The small molecule below binds the protein below.
Small molecule (SMILES): CC(C)C[C@H](NC(=O)[C@H](CCC(=O)O)NC(=O)[C@H](COP(=O)(O)O)NC(=O)[C@@H](NC(=O)[C@H](C)NC(=O)[C@H](CCCN=C(N)N)NC(=O)[C@@H](N)CCCN=C(N)N)C(C)C)C(=O)N[C@@H](CC(=O)O)C(=O)N[C@@H](C)C=O

Sequence of chain 1.C:
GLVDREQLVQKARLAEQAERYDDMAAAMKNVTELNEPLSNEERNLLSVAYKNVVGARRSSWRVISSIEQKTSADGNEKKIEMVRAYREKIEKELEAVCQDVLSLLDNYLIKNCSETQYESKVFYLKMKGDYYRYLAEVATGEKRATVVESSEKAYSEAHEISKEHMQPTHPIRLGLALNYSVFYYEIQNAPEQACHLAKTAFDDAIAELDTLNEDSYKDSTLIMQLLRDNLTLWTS

Binding-site contacts:
Ligand atom P contacts residue TYR141 of chain 1.C at 3.8 Å.
Ligand atom NH2 contacts residue ARG69 of chain 1.C at 3.1 Å.
Ligand atom CG contacts residue LEU240 of chain 1.C at 3.8 Å (hydrophobic).
Ligand atom N contacts residue ASN186 of chain 1.C at 3.1 Å (h-bond).
Ligand atom O3P contacts residue LYS58 of chain 1.C at 3.4 Å (salt-bridge).
Ligand atom O2P contacts residue ARG140 of chain 1.C at 3.0 Å (salt-bridge).
Ligand atom OE1 contacts residue LYS133 of chain 1.C at 2.8 Å (salt-bridge).
Ligand atom N contacts residue LEU240 of chain 1.C at 3.8 Å.
Ligand atom O1P contacts residue TYR141 of chain 1.C at 3.9 Å.
Ligand atom OD1 contacts residue ASN59 of chain 1.C at 3.9 Å.
Ligand atom O2P contacts residue TYR141 of chain 1.C at 2.9 Å (h-bond).
Ligand atom CB contacts residue ASN186 of chain 1.C at 3.7 Å.
Ligand atom O1P contacts residue ARG65 of chain 1.C at 2.6 Å (salt-bridge).
Ligand atom CA contacts residue LEU240 of chain 1.C at 3.8 Å (hydrophobic).
Ligand atom NH1 contacts residue LEU240 of chain 1.C at 3.4 Å.
Ligand atom O contacts residue LYS58 of chain 1.C at 3.8 Å.
Ligand atom N contacts residue LEU185 of chain 1.C at 3.5 Å.
Ligand atom C contacts residue LEU240 of chain 1.C at 3.4 Å (hydrophobic).
Ligand atom OD2 contacts residue ASN59 of chain 1.C at 3.2 Å (h-bond).
Ligand atom CG contacts residue GLU193 of chain 1.C at 3.7 Å.
Ligand atom P contacts residue ARG65 of chain 1.C at 3.5 Å.
Ligand atom O3P contacts residue ARG65 of chain 1.C at 2.9 Å (salt-bridge).
Ligand atom CA contacts residue LEU185 of chain 1.C at 3.7 Å (hydrophobic).
Ligand atom CG contacts residue LEU233 of chain 1.C at 3.8 Å (hydrophobic).
Ligand atom CA contacts residue ASN237 of chain 1.C at 3.3 Å.
Ligand atom O1P contacts residue ARG140 of chain 1.C at 2.8 Å (salt-bridge).
Ligand atom C contacts residue ASN237 of chain 1.C at 3.6 Å.
Ligand atom P contacts residue ARG140 of chain 1.C at 3.8 Å.
Ligand atom CB contacts residue GLU193 of chain 1.C at 3.7 Å.
Ligand atom CA contacts residue ASN186 of chain 1.C at 3.9 Å.
Ligand atom CB contacts residue ASN237 of chain 1.C at 3.2 Å.
Ligand atom N contacts residue ASN237 of chain 1.C at 2.9 Å (h-bond).
Ligand atom O contacts residue LEU240 of chain 1.C at 3.5 Å.
Ligand atom CD contacts residue GLU193 of chain 1.C at 2.9 Å.
Ligand atom CB contacts residue ASN186 of chain 1.C at 3.6 Å.
Ligand atom O contacts residue LEU185 of chain 1.C at 3.6 Å.
Ligand atom O contacts residue VAL189 of chain 1.C at 3.6 Å.
Ligand atom CB contacts residue TRP241 of chain 1.C at 3.3 Å (hydrophobic).
Ligand atom O contacts residue ASN237 of chain 1.C at 2.9 Å (h-bond).
Ligand atom CG1 contacts residue LEU233 of chain 1.C at 3.7 Å (hydrophobic).